A small-molecule ligand and the protein it binds are described below.
Small molecule (SMILES): CC(=O)N[C@H]1[C@H](O[C@H]2[C@H](O)[C@@H](NC(C)=O)CO[C@@H]2CO)O[C@H](CO)[C@@H](O[C@H]2O[C@H](CO[C@H]3O[C@H](CO)[C@@H](O)[C@H](O)[C@@H]3O)[C@@H](O)[C@H](O)[C@@H]2O)[C@@H]1O

Sequence of chain 1.B:
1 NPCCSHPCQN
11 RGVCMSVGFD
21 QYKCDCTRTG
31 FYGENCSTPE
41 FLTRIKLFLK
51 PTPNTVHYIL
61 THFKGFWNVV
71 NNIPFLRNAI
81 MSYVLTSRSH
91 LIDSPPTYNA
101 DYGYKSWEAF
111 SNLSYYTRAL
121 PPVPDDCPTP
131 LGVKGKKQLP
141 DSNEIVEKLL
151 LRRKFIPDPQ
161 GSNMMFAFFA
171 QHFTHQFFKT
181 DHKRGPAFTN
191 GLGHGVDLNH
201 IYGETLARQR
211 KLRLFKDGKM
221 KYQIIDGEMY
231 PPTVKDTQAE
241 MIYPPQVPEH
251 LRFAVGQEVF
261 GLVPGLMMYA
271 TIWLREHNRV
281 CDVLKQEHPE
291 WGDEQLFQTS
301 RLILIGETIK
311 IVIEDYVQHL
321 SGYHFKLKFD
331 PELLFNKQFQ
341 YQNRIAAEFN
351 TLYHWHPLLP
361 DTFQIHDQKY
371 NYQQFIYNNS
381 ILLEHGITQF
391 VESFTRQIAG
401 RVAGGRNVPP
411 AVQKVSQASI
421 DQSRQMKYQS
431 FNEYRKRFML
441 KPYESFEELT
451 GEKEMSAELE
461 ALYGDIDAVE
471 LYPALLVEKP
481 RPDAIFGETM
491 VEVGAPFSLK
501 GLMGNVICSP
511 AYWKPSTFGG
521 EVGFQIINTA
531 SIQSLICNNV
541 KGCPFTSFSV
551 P

Sequence of chain 1.A:
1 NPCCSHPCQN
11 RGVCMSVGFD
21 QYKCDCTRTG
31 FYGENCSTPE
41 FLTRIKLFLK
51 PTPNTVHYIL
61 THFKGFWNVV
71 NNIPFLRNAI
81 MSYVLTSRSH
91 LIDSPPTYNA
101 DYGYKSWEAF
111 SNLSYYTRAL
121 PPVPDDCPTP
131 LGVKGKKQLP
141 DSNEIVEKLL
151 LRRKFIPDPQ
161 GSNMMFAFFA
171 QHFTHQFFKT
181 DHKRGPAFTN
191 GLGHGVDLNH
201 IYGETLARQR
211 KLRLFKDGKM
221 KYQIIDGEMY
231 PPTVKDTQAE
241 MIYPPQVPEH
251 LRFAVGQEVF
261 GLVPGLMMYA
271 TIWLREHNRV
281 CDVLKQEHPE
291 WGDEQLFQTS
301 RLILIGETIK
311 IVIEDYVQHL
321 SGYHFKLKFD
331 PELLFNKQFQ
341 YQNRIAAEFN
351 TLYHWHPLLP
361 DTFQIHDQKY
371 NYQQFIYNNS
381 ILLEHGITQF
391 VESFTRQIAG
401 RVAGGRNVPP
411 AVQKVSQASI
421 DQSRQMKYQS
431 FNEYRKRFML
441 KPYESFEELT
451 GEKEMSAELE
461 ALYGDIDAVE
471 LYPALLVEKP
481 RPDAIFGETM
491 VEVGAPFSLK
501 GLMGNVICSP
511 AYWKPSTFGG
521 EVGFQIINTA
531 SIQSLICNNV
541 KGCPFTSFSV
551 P

Binding-site contacts:
Ligand atom C6 contacts residue TYR115 of chain 1.A at 3.5 Å (hydrophobic).
Ligand atom C8 contacts residue ASN112 of chain 1.A at 4.1 Å.
Ligand atom O7 contacts residue ARG184 of chain 1.A at 2.5 Å (salt-bridge).
Ligand atom O5 contacts residue ASN112 of chain 1.A at 2.3 Å (h-bond).
Ligand atom O6 contacts residue LEU206 of chain 1.B at 3.9 Å.
Ligand atom C5 contacts residue PHE188 of chain 1.A at 4.0 Å (hydrophobic).
Ligand atom C4 contacts residue LEU206 of chain 1.B at 3.8 Å (hydrophobic).
Ligand atom C5 contacts residue ARG210 of chain 1.B at 3.8 Å.
Ligand atom C7 contacts residue ASN112 of chain 1.A at 3.8 Å.
Ligand atom O4 contacts residue ARG210 of chain 1.B at 3.6 Å.
Ligand atom C1 contacts residue ARG184 of chain 1.A at 4.2 Å.
Ligand atom O4 contacts residue ARG184 of chain 1.A at 3.1 Å (salt-bridge).
Ligand atom N2 contacts residue ASN112 of chain 1.A at 3.0 Å (h-bond).
Ligand atom N2 contacts residue ARG184 of chain 1.A at 4.2 Å.
Ligand atom O5 contacts residue GLU108 of chain 1.A at 3.5 Å (salt-bridge).
Ligand atom C2 contacts residue ARG184 of chain 1.A at 4.1 Å.
Ligand atom O3 contacts residue LYS211 of chain 1.B at 3.2 Å.
Ligand atom C4 contacts residue ARG210 of chain 1.B at 4.2 Å.
Ligand atom C1 contacts residue GLU108 of chain 1.A at 3.6 Å.
Ligand atom O5 contacts residue LEU206 of chain 1.B at 4.1 Å.
Ligand atom C4 contacts residue ASN112 of chain 1.A at 4.2 Å.
Ligand atom C5 contacts residue ASN112 of chain 1.A at 3.6 Å.
Ligand atom C3 contacts residue ASN112 of chain 1.A at 3.8 Å.
Ligand atom C6 contacts residue PHE188 of chain 1.A at 3.8 Å (hydrophobic).
Ligand atom C4 contacts residue ARG184 of chain 1.A at 3.9 Å.
Ligand atom C2 contacts residue ASN112 of chain 1.A at 2.5 Å.
Ligand atom C8 contacts residue PHE188 of chain 1.A at 3.9 Å (hydrophobic).
Ligand atom O5 contacts residue TYR115 of chain 1.A at 3.4 Å.
Ligand atom O3 contacts residue LEU206 of chain 1.B at 4.2 Å.
Ligand atom C1 contacts residue TYR115 of chain 1.A at 3.9 Å (hydrophobic).
Ligand atom C5 contacts residue TYR115 of chain 1.A at 4.3 Å (hydrophobic).
Ligand atom C1 contacts residue LEU206 of chain 1.B at 4.2 Å (hydrophobic).
Ligand atom C7 contacts residue ARG184 of chain 1.A at 3.5 Å.
Ligand atom C5 contacts residue ARG184 of chain 1.A at 4.1 Å.
Ligand atom C8 contacts residue LEU206 of chain 1.B at 3.5 Å (hydrophobic).
Ligand atom C2 contacts residue GLU108 of chain 1.A at 4.1 Å.
Ligand atom C1 contacts residue ASN112 of chain 1.A at 1.4 Å.
Ligand atom O6 contacts residue TYR115 of chain 1.A at 3.4 Å (h-bond).
Ligand atom C8 contacts residue ARG184 of chain 1.A at 4.1 Å.
Ligand atom C3 contacts residue ARG184 of chain 1.A at 3.9 Å.